The small molecule below binds the protein below.
Small molecule (SMILES): CC(=O)N[C@@H]1[C@@H](O)[C@H](O)[C@@H](CO)O[C@H]1O

Sequence of chain 1.A:
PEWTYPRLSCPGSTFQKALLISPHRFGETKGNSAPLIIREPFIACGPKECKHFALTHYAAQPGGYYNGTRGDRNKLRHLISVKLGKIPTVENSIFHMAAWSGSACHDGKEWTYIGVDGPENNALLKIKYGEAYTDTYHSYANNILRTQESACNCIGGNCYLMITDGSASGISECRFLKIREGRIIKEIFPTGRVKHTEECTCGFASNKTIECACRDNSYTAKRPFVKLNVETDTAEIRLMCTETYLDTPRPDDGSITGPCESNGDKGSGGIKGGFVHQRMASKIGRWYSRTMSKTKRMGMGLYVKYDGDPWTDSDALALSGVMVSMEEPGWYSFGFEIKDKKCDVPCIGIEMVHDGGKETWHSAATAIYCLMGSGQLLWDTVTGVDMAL

Binding-site contacts:
Ligand atom O7 contacts residue LEU16 of chain 1.A at 4.4 Å.
Ligand atom C7 contacts residue ASN215 of chain 1.A at 3.7 Å.
Ligand atom C8 contacts residue PRO14 of chain 1.A at 3.4 Å (hydrophobic).
Ligand atom C8 contacts residue LEU16 of chain 1.A at 3.9 Å (hydrophobic).
Ligand atom N2 contacts residue PRO14 of chain 1.A at 3.0 Å (h-bond).
Ligand atom C2 contacts residue ASN215 of chain 1.A at 2.5 Å.
Ligand atom C1 contacts residue TYR13 of chain 1.A at 4.3 Å (hydrophobic).
Ligand atom O6 contacts residue TYR13 of chain 1.A at 4.5 Å.
Ligand atom N2 contacts residue ARG15 of chain 1.A at 4.5 Å.
Ligand atom C5 contacts residue TYR13 of chain 1.A at 4.5 Å (hydrophobic).
Ligand atom N2 contacts residue ASN215 of chain 1.A at 2.9 Å (h-bond).
Ligand atom C1 contacts residue PRO14 of chain 1.A at 4.2 Å (hydrophobic).
Ligand atom C4 contacts residue ASN215 of chain 1.A at 4.3 Å.
Ligand atom O5 contacts residue ASN215 of chain 1.A at 2.4 Å (h-bond).
Ligand atom O7 contacts residue ASN215 of chain 1.A at 4.1 Å.
Ligand atom C3 contacts residue PRO14 of chain 1.A at 4.4 Å (hydrophobic).
Ligand atom O5 contacts residue TYR13 of chain 1.A at 4.2 Å.
Ligand atom C8 contacts residue ARG15 of chain 1.A at 3.9 Å.
Ligand atom C3 contacts residue ASN215 of chain 1.A at 3.8 Å.
Ligand atom C7 contacts residue PRO14 of chain 1.A at 3.7 Å (hydrophobic).
Ligand atom C5 contacts residue ASN215 of chain 1.A at 3.8 Å.
Ligand atom C2 contacts residue PRO14 of chain 1.A at 4.0 Å (hydrophobic).
Ligand atom C1 contacts residue ASN215 of chain 1.A at 1.5 Å.